Binding-site contacts:
Ligand atom C7 contacts residue ASN157 of chain 1.D at 3.6 Å.
Ligand atom C2 contacts residue ASN157 of chain 1.D at 2.6 Å.
Ligand atom O7 contacts residue ASN157 of chain 1.D at 3.5 Å (h-bond).
Ligand atom O5 contacts residue THR159 of chain 1.D at 3.8 Å.
Ligand atom C1 contacts residue PHE189 of chain 1.D at 4.3 Å (hydrophobic).
Ligand atom C5 contacts residue PHE189 of chain 1.D at 4.0 Å (hydrophobic).
Ligand atom O5 contacts residue ASN157 of chain 1.D at 2.4 Å (h-bond).
Ligand atom C6 contacts residue THR159 of chain 1.D at 4.0 Å.
Ligand atom C8 contacts residue LEU160 of chain 1.D at 4.3 Å (hydrophobic).
Ligand atom C1 contacts residue ASN157 of chain 1.D at 1.5 Å.
Ligand atom C8 contacts residue ILE153 of chain 1.D at 3.7 Å (hydrophobic).
Ligand atom O5 contacts residue ILE158 of chain 1.D at 3.0 Å (h-bond).
Ligand atom C3 contacts residue PHE189 of chain 1.D at 4.4 Å (hydrophobic).
Ligand atom C5 contacts residue ASN157 of chain 1.D at 3.7 Å.
Ligand atom O6 contacts residue THR159 of chain 1.D at 3.6 Å.
Ligand atom C1 contacts residue ILE158 of chain 1.D at 3.8 Å (hydrophobic).
Ligand atom C3 contacts residue ASN157 of chain 1.D at 3.9 Å.
Ligand atom O6 contacts residue ILE158 of chain 1.D at 4.4 Å.
Ligand atom C6 contacts residue ILE158 of chain 1.D at 3.4 Å (hydrophobic).
Ligand atom C5 contacts residue ILE158 of chain 1.D at 3.5 Å (hydrophobic).
Ligand atom C4 contacts residue ASN157 of chain 1.D at 4.3 Å.
Ligand atom N2 contacts residue ASN157 of chain 1.D at 3.1 Å (h-bond).

This protein binds this small molecule.
Small molecule (SMILES): CC(=O)N[C@H]1[C@H](O[C@H]2[C@H](O)[C@@H](NC(C)=O)CO[C@@H]2CO)O[C@H](CO)[C@@H](O[C@@H]2O[C@H](CO)[C@@H](O)[C@H](O)[C@@H]2O)[C@@H]1O

Sequence of chain 1.D:
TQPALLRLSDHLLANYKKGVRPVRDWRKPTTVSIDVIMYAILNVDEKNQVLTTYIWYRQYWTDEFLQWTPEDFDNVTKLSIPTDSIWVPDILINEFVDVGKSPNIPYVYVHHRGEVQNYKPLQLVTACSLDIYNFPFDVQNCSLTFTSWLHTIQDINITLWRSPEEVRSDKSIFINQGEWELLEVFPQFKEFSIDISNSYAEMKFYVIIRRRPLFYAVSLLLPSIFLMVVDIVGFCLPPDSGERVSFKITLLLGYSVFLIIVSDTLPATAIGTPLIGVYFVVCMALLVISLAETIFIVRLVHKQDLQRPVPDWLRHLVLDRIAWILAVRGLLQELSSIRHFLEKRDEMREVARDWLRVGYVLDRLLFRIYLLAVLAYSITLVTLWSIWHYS